A small-molecule ligand and the protein it binds are described below.
Small molecule (SMILES): OCCOCOCc1cc(CCCCCOc2c(Cl)cc(C3=NCCO3)cc2Cl)on1

Sequence of chain 17.C:
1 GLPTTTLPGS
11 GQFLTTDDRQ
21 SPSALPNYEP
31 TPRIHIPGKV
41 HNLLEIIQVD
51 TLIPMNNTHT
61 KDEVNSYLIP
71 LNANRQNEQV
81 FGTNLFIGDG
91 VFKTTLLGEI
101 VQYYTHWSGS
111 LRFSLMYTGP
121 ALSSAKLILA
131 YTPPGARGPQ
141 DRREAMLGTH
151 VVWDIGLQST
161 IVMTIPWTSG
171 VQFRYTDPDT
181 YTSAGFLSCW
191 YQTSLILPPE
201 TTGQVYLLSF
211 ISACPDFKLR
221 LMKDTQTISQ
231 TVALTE

Sequence of chain 16.C:
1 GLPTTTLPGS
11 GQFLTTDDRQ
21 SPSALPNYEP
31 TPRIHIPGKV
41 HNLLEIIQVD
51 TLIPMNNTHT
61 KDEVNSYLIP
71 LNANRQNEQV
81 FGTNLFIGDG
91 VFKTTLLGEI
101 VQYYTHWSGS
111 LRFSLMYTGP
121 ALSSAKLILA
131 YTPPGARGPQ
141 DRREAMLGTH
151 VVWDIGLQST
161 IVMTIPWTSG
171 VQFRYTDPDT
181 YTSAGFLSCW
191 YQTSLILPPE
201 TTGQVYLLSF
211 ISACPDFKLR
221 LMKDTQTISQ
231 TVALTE

Binding-site contacts:
Ligand atom C5A contacts residue VAL176 of chain 16.A at 3.2 Å (hydrophobic).
Ligand atom C31 contacts residue ASN219 of chain 16.A at 3.8 Å.
Ligand atom O1B contacts residue TYR152 of chain 16.A at 3.8 Å.
Ligand atom C1C contacts residue TYR128 of chain 16.A at 3.5 Å (hydrophobic).
Ligand atom O1A contacts residue ALA150 of chain 16.A at 3.8 Å.
Ligand atom C1B contacts residue VAL188 of chain 16.A at 3.8 Å (hydrophobic).
Ligand atom C6B contacts residue VAL188 of chain 16.A at 3.8 Å (hydrophobic).
Ligand atom C4A contacts residue VAL176 of chain 16.A at 3.7 Å (hydrophobic).
Ligand atom N2 contacts residue ASN219 of chain 16.A at 3.4 Å (h-bond).
Ligand atom C3D contacts residue LEU116 of chain 16.A at 3.6 Å (hydrophobic).
Ligand atom C5 contacts residue LEU106 of chain 16.A at 3.5 Å (hydrophobic).
Ligand atom CL1 contacts residue LEU25 of chain 16.C at 3.5 Å.
Ligand atom C5B contacts residue TYR152 of chain 16.A at 3.8 Å (hydrophobic).
Ligand atom O1D contacts residue SER107 of chain 16.A at 3.2 Å.
Ligand atom C4B contacts residue PHE186 of chain 16.A at 3.4 Å (hydrophobic).
Ligand atom C5A contacts residue ALA150 of chain 16.A at 3.2 Å (hydrophobic).
Ligand atom O1 contacts residue MET221 of chain 16.A at 3.1 Å (h-bond).
Ligand atom C6B contacts residue TYR152 of chain 16.A at 3.8 Å (hydrophobic).
Ligand atom C3 contacts residue LEU106 of chain 16.A at 3.4 Å (hydrophobic).
Ligand atom C5A contacts residue PHE186 of chain 16.A at 3.5 Å (hydrophobic).
Ligand atom C3B contacts residue PHE186 of chain 16.A at 3.7 Å (hydrophobic).
Ligand atom CL2 contacts residue MET224 of chain 16.A at 2.9 Å.
Ligand atom C1B contacts residue TYR152 of chain 16.A at 3.8 Å (hydrophobic).
Ligand atom C2D contacts residue SER107 of chain 16.A at 3.8 Å.
Ligand atom N3A contacts residue ALA24 of chain 16.C at 3.6 Å.
Ligand atom CL2 contacts residue ILE104 of chain 16.A at 3.1 Å.
Ligand atom C5C contacts residue VAL188 of chain 16.A at 2.9 Å (hydrophobic).
Ligand atom C2A contacts residue PHE186 of chain 16.A at 3.3 Å (hydrophobic).
Ligand atom C4A contacts residue SER175 of chain 16.A at 3.8 Å.
Ligand atom C3C contacts residue ILE104 of chain 16.A at 3.6 Å (hydrophobic).
Ligand atom N2 contacts residue MET221 of chain 16.A at 3.5 Å (h-bond).
Ligand atom C3B contacts residue MET224 of chain 16.A at 3.4 Å (hydrophobic).
Ligand atom N3A contacts residue PRO174 of chain 16.A at 3.6 Å (h-bond).
Ligand atom C2B contacts residue MET224 of chain 16.A at 3.6 Å (hydrophobic).
Ligand atom CL1 contacts residue VAL188 of chain 16.A at 3.5 Å.
Ligand atom C4C contacts residue TYR128 of chain 16.A at 3.5 Å (hydrophobic).
Ligand atom C31 contacts residue LEU106 of chain 16.A at 3.8 Å (hydrophobic).
Ligand atom O1A contacts residue PHE186 of chain 16.A at 2.9 Å.
Ligand atom C4 contacts residue LEU106 of chain 16.A at 2.5 Å (hydrophobic).
Ligand atom C4A contacts residue PRO174 of chain 16.A at 3.3 Å (hydrophobic).

Sequence of chain 16.A:
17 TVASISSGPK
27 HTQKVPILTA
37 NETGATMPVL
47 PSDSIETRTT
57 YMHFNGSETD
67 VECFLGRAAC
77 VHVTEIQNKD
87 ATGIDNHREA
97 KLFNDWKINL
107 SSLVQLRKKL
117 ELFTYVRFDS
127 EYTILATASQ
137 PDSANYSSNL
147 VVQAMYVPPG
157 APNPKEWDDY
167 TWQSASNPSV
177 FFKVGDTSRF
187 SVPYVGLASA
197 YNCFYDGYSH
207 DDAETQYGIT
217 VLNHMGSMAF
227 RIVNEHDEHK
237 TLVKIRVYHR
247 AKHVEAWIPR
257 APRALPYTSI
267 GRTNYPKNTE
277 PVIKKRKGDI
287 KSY